Binding-site contacts:
Ligand atom O3 contacts residue HIS267 of chain 1.D at 3.1 Å (h-bond).
Ligand atom N2 contacts residue GLU80 of chain 1.D at 3.1 Å (salt-bridge).
Ligand atom C13 contacts residue ALA217 of chain 1.D at 3.7 Å (hydrophobic).
Ligand atom O2 contacts residue HIS240 of chain 1.D at 3.1 Å (h-bond).
Ligand atom C15 contacts residue ASP244 of chain 1.D at 3.6 Å.
Ligand atom C14 contacts residue THR193 of chain 1.D at 3.7 Å.
Ligand atom C14 contacts residue MET65 of chain 1.D at 3.7 Å (hydrophobic).
Ligand atom C7 contacts residue THR193 of chain 1.D at 3.4 Å.
Ligand atom C15 contacts residue THR193 of chain 1.D at 3.3 Å.
Ligand atom C12 contacts residue SER213 of chain 1.D at 3.6 Å.
Ligand atom N1 contacts residue THR193 of chain 1.D at 2.9 Å (h-bond).
Ligand atom C9 contacts residue GLY195 of chain 1.D at 3.8 Å.
Ligand atom C17 contacts residue THR193 of chain 1.D at 3.8 Å.
Ligand atom C7 contacts residue PHE194 of chain 1.D at 3.4 Å (hydrophobic).
Ligand atom C15 contacts residue ZN1 of chain 1.S at 2.9 Å.
Ligand atom O2 contacts residue ASP244 of chain 1.D at 3.6 Å (salt-bridge).
Ligand atom C6 contacts residue PHE194 of chain 1.D at 3.8 Å (hydrophobic).
Ligand atom N2 contacts residue ZN1 of chain 1.S at 2.9 Å.
Ligand atom O2 contacts residue HIS81 of chain 1.D at 3.7 Å.
Ligand atom N1 contacts residue PHE194 of chain 1.D at 3.7 Å.
Ligand atom O2 contacts residue THR193 of chain 1.D at 2.4 Å (h-bond).
Ligand atom C7 contacts residue LEU21 of chain 1.D at 3.7 Å (hydrophobic).
Ligand atom C12 contacts residue GLY212 of chain 1.D at 3.6 Å.
Ligand atom O3 contacts residue ASP244 of chain 1.D at 2.8 Å (salt-bridge).
Ligand atom O3 contacts residue HIS81 of chain 1.D at 3.2 Å (h-bond).
Ligand atom N2 contacts residue ASP244 of chain 1.D at 3.5 Å (salt-bridge).
Ligand atom N2 contacts residue HIS267 of chain 1.D at 2.7 Å (h-bond).
Ligand atom BR contacts residue MET197 of chain 1.D at 3.6 Å.
Ligand atom O4 contacts residue ASP244 of chain 1.D at 3.3 Å (salt-bridge).
Ligand atom O2 contacts residue ZN1 of chain 1.S at 2.2 Å.
Ligand atom C5 contacts residue GLY195 of chain 1.D at 3.8 Å.
Ligand atom O4 contacts residue LYS241 of chain 1.D at 3.6 Å (salt-bridge).
Ligand atom O1 contacts residue MET65 of chain 1.D at 3.4 Å (h-bond).
Ligand atom N2 contacts residue MET65 of chain 1.D at 3.4 Å (h-bond).
Ligand atom O3 contacts residue GLU80 of chain 1.D at 2.6 Å (salt-bridge).
Ligand atom O3 contacts residue ZN1 of chain 1.S at 2.0 Å.
Ligand atom BR contacts residue VAL219 of chain 1.D at 3.5 Å.
Ligand atom C2 contacts residue PHE194 of chain 1.D at 3.5 Å (hydrophobic).
Ligand atom C17 contacts residue PHE194 of chain 1.D at 3.7 Å (hydrophobic).
Ligand atom C12 contacts residue VAL219 of chain 1.D at 3.7 Å (hydrophobic).

Sequence of chain 1.D:
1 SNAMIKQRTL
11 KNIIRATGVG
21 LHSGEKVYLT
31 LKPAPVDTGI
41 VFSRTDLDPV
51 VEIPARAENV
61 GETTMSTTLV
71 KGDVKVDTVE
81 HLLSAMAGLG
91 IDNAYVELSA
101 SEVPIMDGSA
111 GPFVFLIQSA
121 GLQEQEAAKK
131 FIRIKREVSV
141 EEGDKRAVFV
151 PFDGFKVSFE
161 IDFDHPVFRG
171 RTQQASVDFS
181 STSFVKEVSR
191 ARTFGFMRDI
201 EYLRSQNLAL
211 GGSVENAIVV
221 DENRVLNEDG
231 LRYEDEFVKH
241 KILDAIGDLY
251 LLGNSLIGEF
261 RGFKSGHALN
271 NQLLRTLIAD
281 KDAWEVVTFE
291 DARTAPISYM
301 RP

A small-molecule ligand and the protein it binds are described below.
Small molecule (SMILES): C[C@@H](O)[C@H](NC(=O)c1ccc(-c2ccc(Br)cc2)cc1)C(=O)NO